Binding-site contacts:
Ligand atom C3 contacts residue ILE61 of chain 1.A at 3.6 Å (hydrophobic).
Ligand atom C4 contacts residue VAL48 of chain 1.A at 4.1 Å (hydrophobic).
Ligand atom C6 contacts residue ILE61 of chain 1.A at 4.0 Å (hydrophobic).
Ligand atom C4 contacts residue TLA1 of chain 1.I at 3.7 Å.
Ligand atom BR1 contacts residue ASN113 of chain 1.A at 4.5 Å.
Ligand atom N5 contacts residue ILE169 of chain 1.A at 3.5 Å.
Ligand atom C2 contacts residue ILE61 of chain 1.A at 3.7 Å (hydrophobic).
Ligand atom C6 contacts residue ILE169 of chain 1.A at 3.6 Å (hydrophobic).
Ligand atom C1 contacts residue MET158 of chain 1.A at 4.0 Å (hydrophobic).
Ligand atom BR1 contacts residue VAL111 of chain 1.A at 3.2 Å.
Ligand atom BR1 contacts residue ILE61 of chain 1.A at 4.0 Å.
Ligand atom BR1 contacts residue TLA1 of chain 1.I at 3.8 Å.
Ligand atom BR2 contacts residue VAL90 of chain 1.A at 3.8 Å.
Ligand atom BR2 contacts residue TYR110 of chain 1.A at 4.3 Å.
Ligand atom N9 contacts residue VAL48 of chain 1.A at 3.4 Å.
Ligand atom C7 contacts residue ILE61 of chain 1.A at 3.8 Å (hydrophobic).
Ligand atom N5 contacts residue VAL48 of chain 1.A at 3.4 Å.
Ligand atom N8 contacts residue LYS63 of chain 1.A at 4.5 Å.
Ligand atom C1 contacts residue ILE61 of chain 1.A at 3.7 Å (hydrophobic).
Ligand atom C7 contacts residue ILE169 of chain 1.A at 3.9 Å (hydrophobic).
Ligand atom C3 contacts residue PHE108 of chain 1.A at 4.3 Å (hydrophobic).
Ligand atom N8 contacts residue ILE61 of chain 1.A at 4.3 Å.
Ligand atom BR2 contacts residue PHE108 of chain 1.A at 4.4 Å.
Ligand atom C7 contacts residue VAL48 of chain 1.A at 4.3 Å (hydrophobic).
Ligand atom C2 contacts residue VAL90 of chain 1.A at 4.4 Å (hydrophobic).
Ligand atom C4 contacts residue MET158 of chain 1.A at 3.9 Å (hydrophobic).
Ligand atom N9 contacts residue ILE169 of chain 1.A at 3.7 Å.
Ligand atom N8 contacts residue ILE169 of chain 1.A at 3.9 Å.
Ligand atom C6 contacts residue VAL48 of chain 1.A at 3.7 Å (hydrophobic).
Ligand atom C4 contacts residue ILE169 of chain 1.A at 4.2 Å (hydrophobic).
Ligand atom BR2 contacts residue GLU109 of chain 1.A at 3.0 Å.
Ligand atom BR2 contacts residue ILE61 of chain 1.A at 3.8 Å.
Ligand atom C3 contacts residue VAL90 of chain 1.A at 4.2 Å (hydrophobic).
Ligand atom C2 contacts residue ILE169 of chain 1.A at 4.2 Å (hydrophobic).
Ligand atom BR2 contacts residue VAL111 of chain 1.A at 3.7 Å.
Ligand atom BR1 contacts residue MET158 of chain 1.A at 3.9 Å.
Ligand atom C4 contacts residue ILE61 of chain 1.A at 4.2 Å (hydrophobic).
Ligand atom N8 contacts residue VAL48 of chain 1.A at 4.3 Å.
Ligand atom C3 contacts residue ILE169 of chain 1.A at 4.0 Å (hydrophobic).
Ligand atom C1 contacts residue TLA1 of chain 1.I at 4.4 Å.

Sequence of chain 1.A:
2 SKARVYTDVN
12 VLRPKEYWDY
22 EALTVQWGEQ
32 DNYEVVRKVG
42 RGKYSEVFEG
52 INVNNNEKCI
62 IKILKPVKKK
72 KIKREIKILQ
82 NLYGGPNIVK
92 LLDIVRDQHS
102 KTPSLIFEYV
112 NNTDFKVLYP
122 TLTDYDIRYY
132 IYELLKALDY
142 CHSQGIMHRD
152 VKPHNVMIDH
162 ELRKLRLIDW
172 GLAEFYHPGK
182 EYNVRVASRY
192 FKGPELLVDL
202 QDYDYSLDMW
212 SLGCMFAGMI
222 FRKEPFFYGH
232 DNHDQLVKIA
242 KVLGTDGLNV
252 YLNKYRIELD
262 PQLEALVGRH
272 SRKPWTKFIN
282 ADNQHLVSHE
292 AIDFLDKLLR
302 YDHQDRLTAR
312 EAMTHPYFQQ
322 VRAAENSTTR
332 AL

This small molecule binds to this protein.
Small molecule (SMILES): Brc1cc2nn[nH]c2cc1Br